Binding-site contacts:
Ligand atom C1 contacts residue ASN99 of chain 1.B at 1.4 Å.
Ligand atom C7 contacts residue PHE100 of chain 1.B at 4.3 Å (hydrophobic).
Ligand atom O7 contacts residue SER101 of chain 1.B at 4.0 Å.
Ligand atom C4 contacts residue ASN99 of chain 1.B at 4.2 Å.
Ligand atom C8 contacts residue ASN99 of chain 1.B at 3.3 Å.
Ligand atom C8 contacts residue PHE100 of chain 1.B at 4.2 Å (hydrophobic).
Ligand atom C5 contacts residue ASN99 of chain 1.B at 3.6 Å.
Ligand atom C8 contacts residue ALA61 of chain 1.B at 4.3 Å (hydrophobic).
Ligand atom N2 contacts residue LYS98 of chain 1.B at 4.0 Å.
Ligand atom C7 contacts residue ASN99 of chain 1.B at 3.7 Å.
Ligand atom C2 contacts residue ASN99 of chain 1.B at 2.5 Å.
Ligand atom O5 contacts residue ASN99 of chain 1.B at 2.3 Å (h-bond).
Ligand atom N2 contacts residue ASN99 of chain 1.B at 3.0 Å (h-bond).
Ligand atom C8 contacts residue LYS98 of chain 1.B at 4.0 Å.
Ligand atom C3 contacts residue ASN99 of chain 1.B at 3.8 Å.

This protein binds this small molecule.
Small molecule (SMILES): CC(=O)N[C@@H]1[C@@H](O)[C@H](O)[C@@H](CO)O[C@H]1O

Sequence of chain 1.B:
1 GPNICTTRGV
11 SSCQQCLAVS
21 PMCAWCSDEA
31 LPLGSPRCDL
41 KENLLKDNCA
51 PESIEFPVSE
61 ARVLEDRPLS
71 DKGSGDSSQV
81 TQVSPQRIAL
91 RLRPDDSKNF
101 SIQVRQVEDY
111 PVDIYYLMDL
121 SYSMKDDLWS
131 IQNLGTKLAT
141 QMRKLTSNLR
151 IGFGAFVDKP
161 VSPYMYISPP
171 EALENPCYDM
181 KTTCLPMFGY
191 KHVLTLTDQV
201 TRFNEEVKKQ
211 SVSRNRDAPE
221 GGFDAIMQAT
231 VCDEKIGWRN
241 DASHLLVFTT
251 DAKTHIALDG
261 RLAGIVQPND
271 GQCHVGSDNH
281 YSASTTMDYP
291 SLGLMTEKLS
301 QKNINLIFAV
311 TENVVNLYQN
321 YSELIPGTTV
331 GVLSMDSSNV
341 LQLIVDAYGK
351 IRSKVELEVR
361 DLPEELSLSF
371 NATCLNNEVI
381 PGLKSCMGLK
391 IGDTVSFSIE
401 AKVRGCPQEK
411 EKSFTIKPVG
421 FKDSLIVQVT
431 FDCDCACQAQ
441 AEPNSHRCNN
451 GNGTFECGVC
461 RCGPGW